The protein below binds the small molecule below.
Small molecule (SMILES): CC(=O)N[C@H]1[C@H]([C@H](O)[C@H](O)CO)O[C@@](O[C@H]2[C@@H](O)[C@@H](CO)OC[C@@H]2O)(C(=O)O)C[C@@H]1O

Sequence of chain 2.A:
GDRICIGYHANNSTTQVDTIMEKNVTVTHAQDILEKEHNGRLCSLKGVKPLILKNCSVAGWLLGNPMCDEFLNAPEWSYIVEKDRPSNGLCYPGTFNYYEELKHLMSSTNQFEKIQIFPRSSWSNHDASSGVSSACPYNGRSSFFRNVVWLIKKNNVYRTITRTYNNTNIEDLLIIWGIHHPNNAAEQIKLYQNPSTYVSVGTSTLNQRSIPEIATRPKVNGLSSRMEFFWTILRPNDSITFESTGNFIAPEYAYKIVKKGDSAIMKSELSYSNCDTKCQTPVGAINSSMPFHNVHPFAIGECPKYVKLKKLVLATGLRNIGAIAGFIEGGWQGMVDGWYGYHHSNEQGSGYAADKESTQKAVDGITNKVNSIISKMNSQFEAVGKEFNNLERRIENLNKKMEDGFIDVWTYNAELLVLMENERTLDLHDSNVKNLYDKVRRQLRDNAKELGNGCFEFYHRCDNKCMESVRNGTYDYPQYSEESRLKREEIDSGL

Binding-site contacts:
Ligand atom C5 contacts residue SER170 of chain 2.A at 4.3 Å.
Ligand atom O9 contacts residue TYR132 of chain 2.A at 3.9 Å.
Ligand atom C7 contacts residue VAL172 of chain 2.A at 4.0 Å (hydrophobic).
Ligand atom O7 contacts residue LYS230 of chain 2.A at 4.3 Å.
Ligand atom C10 contacts residue TRP190 of chain 2.A at 4.1 Å (hydrophobic).
Ligand atom O10 contacts residue LEU231 of chain 2.A at 3.4 Å.
Ligand atom O1B contacts residue SER174 of chain 2.A at 3.5 Å (h-bond).
Ligand atom C10 contacts residue ILE192 of chain 2.A at 4.1 Å (hydrophobic).
Ligand atom O10 contacts residue TRP190 of chain 2.A at 4.5 Å.
Ligand atom O1A contacts residue SER182 of chain 2.A at 3.7 Å.
Ligand atom O4 contacts residue SER170 of chain 2.A at 3.3 Å (h-bond).
Ligand atom C4 contacts residue VAL172 of chain 2.A at 4.0 Å (hydrophobic).
Ligand atom N5 contacts residue VAL172 of chain 2.A at 3.0 Å (h-bond).
Ligand atom C1 contacts residue SER182 of chain 2.A at 3.7 Å.
Ligand atom C11 contacts residue TRP190 of chain 2.A at 3.3 Å (hydrophobic).
Ligand atom C10 contacts residue SER170 of chain 2.A at 3.8 Å.
Ligand atom O8 contacts residue VAL172 of chain 2.A at 4.3 Å.
Ligand atom O1A contacts residue VAL172 of chain 2.A at 4.2 Å.
Ligand atom C10 contacts residue VAL172 of chain 2.A at 3.7 Å (hydrophobic).
Ligand atom O8 contacts residue SER173 of chain 2.A at 3.5 Å.
Ligand atom O1B contacts residue SER173 of chain 2.A at 4.0 Å.
Ligand atom C6 contacts residue VAL172 of chain 2.A at 3.5 Å (hydrophobic).
Ligand atom O8 contacts residue LEU263 of chain 2.A at 4.5 Å.
Ligand atom C9 contacts residue SER173 of chain 2.A at 4.4 Å.
Ligand atom C11 contacts residue GLY171 of chain 2.A at 3.6 Å.
Ligand atom O10 contacts residue ILE192 of chain 2.A at 4.3 Å.
Ligand atom O9 contacts residue LEU263 of chain 2.A at 3.0 Å.
Ligand atom O1B contacts residue SER182 of chain 2.A at 3.2 Å (h-bond).
Ligand atom C5 contacts residue VAL172 of chain 2.A at 3.7 Å (hydrophobic).
Ligand atom C11 contacts residue SER170 of chain 2.A at 3.4 Å.
Ligand atom C11 contacts residue VAL172 of chain 2.A at 3.7 Å (hydrophobic).
Ligand atom C9 contacts residue LEU263 of chain 2.A at 3.4 Å (hydrophobic).
Ligand atom C4 contacts residue SER170 of chain 2.A at 4.0 Å.
Ligand atom N5 contacts residue SER170 of chain 2.A at 3.4 Å (h-bond).
Ligand atom O9 contacts residue SER173 of chain 2.A at 3.5 Å (h-bond).
Ligand atom O9 contacts residue TRP190 of chain 2.A at 4.0 Å.
Ligand atom O8 contacts residue SER174 of chain 2.A at 3.3 Å (h-bond).
Ligand atom C11 contacts residue ILE192 of chain 2.A at 3.2 Å (hydrophobic).
Ligand atom C10 contacts residue LEU231 of chain 2.A at 4.2 Å (hydrophobic).
Ligand atom C11 contacts residue LEU231 of chain 2.A at 4.3 Å (hydrophobic).